Binding-site contacts:
Ligand atom C8 contacts residue TYR17 of chain 58.Q at 4.3 Å (hydrophobic).
Ligand atom C6 contacts residue ASN19 of chain 58.Q at 4.0 Å.
Ligand atom O5 contacts residue ASN19 of chain 58.Q at 2.1 Å (h-bond).
Ligand atom C5 contacts residue ASN19 of chain 58.Q at 3.3 Å.
Ligand atom C3 contacts residue ASN19 of chain 58.Q at 4.4 Å.
Ligand atom O6 contacts residue ASN19 of chain 58.Q at 4.3 Å.
Ligand atom C4 contacts residue ASN19 of chain 58.Q at 4.5 Å.
Ligand atom C2 contacts residue ASN19 of chain 58.Q at 3.4 Å.
Ligand atom C1 contacts residue ASN19 of chain 58.Q at 1.9 Å.
Ligand atom N2 contacts residue ASN19 of chain 58.Q at 4.1 Å.

This protein binds this small molecule.
Small molecule (SMILES): CC(=O)N[C@H]1[C@H](O[C@H]2[C@H](O)[C@@H](NC(C)=O)CO[C@@H]2CO)O[C@H](CO)[C@@H](O)[C@@H]1O

Sequence of chain 58.Q:
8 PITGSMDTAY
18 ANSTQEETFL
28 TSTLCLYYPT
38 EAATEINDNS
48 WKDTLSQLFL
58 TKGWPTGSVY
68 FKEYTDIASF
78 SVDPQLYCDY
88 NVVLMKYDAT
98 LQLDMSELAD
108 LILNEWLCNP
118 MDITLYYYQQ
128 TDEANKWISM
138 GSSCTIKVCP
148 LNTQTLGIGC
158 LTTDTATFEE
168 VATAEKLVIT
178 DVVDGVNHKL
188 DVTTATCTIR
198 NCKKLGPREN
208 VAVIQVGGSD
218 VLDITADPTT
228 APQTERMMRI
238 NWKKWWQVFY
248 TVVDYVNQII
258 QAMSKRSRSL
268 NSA